Binding-site contacts:
Ligand atom O contacts residue TYR61 of chain 1.B at 3.4 Å.
Ligand atom C contacts residue TYR61 of chain 1.B at 3.6 Å (hydrophobic).
Ligand atom CA contacts residue GLU193 of chain 1.B at 3.4 Å.
Ligand atom CD contacts residue GLU193 of chain 1.B at 4.0 Å.
Ligand atom OE1 contacts residue THR143 of chain 1.B at 3.1 Å (h-bond).
Ligand atom C contacts residue SER142 of chain 1.B at 3.3 Å.
Ligand atom O contacts residue SER142 of chain 1.B at 2.8 Å (h-bond).
Ligand atom CG contacts residue TYR61 of chain 1.B at 4.2 Å (hydrophobic).
Ligand atom CD contacts residue LEU138 of chain 1.B at 4.1 Å (hydrophobic).
Ligand atom CA contacts residue THR91 of chain 1.B at 3.4 Å.
Ligand atom C contacts residue THR91 of chain 1.B at 3.7 Å.
Ligand atom CG contacts residue GLU193 of chain 1.B at 3.6 Å.
Ligand atom CA contacts residue TYR61 of chain 1.B at 4.0 Å (hydrophobic).
Ligand atom C contacts residue PRO89 of chain 1.B at 4.2 Å (hydrophobic).
Ligand atom N contacts residue TYR220 of chain 1.B at 3.6 Å.
Ligand atom OXT contacts residue SER142 of chain 1.B at 4.0 Å.
Ligand atom OXT contacts residue ARG96 of chain 1.B at 2.8 Å (salt-bridge).
Ligand atom CD contacts residue THR143 of chain 1.B at 3.2 Å.
Ligand atom C contacts residue ARG96 of chain 1.B at 3.4 Å.
Ligand atom OXT contacts residue LEU90 of chain 1.B at 3.6 Å.
Ligand atom N contacts residue THR91 of chain 1.B at 2.8 Å (h-bond).
Ligand atom OE1 contacts residue GLY141 of chain 1.B at 3.6 Å.
Ligand atom N contacts residue TYR61 of chain 1.B at 4.1 Å.
Ligand atom O contacts residue GLY141 of chain 1.B at 3.2 Å.
Ligand atom CG contacts residue LEU138 of chain 1.B at 3.8 Å (hydrophobic).
Ligand atom CA contacts residue SER142 of chain 1.B at 3.3 Å.
Ligand atom OXT contacts residue THR91 of chain 1.B at 2.9 Å (h-bond).
Ligand atom CA contacts residue PRO89 of chain 1.B at 4.0 Å (hydrophobic).
Ligand atom OE1 contacts residue SER142 of chain 1.B at 3.2 Å (h-bond).
Ligand atom OXT contacts residue TYR61 of chain 1.B at 3.4 Å.
Ligand atom N contacts residue PRO89 of chain 1.B at 2.9 Å (h-bond).
Ligand atom OE2 contacts residue THR143 of chain 1.B at 2.6 Å (h-bond).
Ligand atom OE2 contacts residue GLU193 of chain 1.B at 3.9 Å.
Ligand atom N contacts residue GLU193 of chain 1.B at 2.7 Å (salt-bridge).
Ligand atom N contacts residue SER142 of chain 1.B at 4.0 Å.
Ligand atom CB contacts residue TYR61 of chain 1.B at 3.5 Å (hydrophobic).
Ligand atom CB contacts residue LEU138 of chain 1.B at 4.2 Å (hydrophobic).
Ligand atom OXT contacts residue PRO89 of chain 1.B at 3.6 Å.
Ligand atom O contacts residue ARG96 of chain 1.B at 2.8 Å (salt-bridge).
Ligand atom CB contacts residue GLU193 of chain 1.B at 4.0 Å.

The small molecule below binds the protein below.
Small molecule (SMILES): N[C@@H](CCC(=O)O)C(=O)O

Sequence of chain 1.B:
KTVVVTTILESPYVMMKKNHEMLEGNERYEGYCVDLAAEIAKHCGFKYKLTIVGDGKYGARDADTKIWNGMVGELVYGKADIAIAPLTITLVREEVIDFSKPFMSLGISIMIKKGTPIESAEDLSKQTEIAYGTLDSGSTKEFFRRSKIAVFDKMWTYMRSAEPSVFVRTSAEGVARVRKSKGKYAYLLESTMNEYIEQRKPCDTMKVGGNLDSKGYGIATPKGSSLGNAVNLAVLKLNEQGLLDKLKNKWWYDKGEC